A small-molecule ligand and the protein it binds are described below.
Small molecule (SMILES): C[C@@H]1C[C@H]2[C@@H]3CCC4=CC(=O)C=C[C@]4(C)[C@@]3(Cl)[C@@H](O)C[C@]2(C)[C@@]1(OC(=O)c1ccco1)C(=O)CCl

Binding-site contacts:
Ligand atom C34 contacts residue GLN45 of chain 1.A at 3.1 Å.
Ligand atom C22 contacts residue LEU38 of chain 1.A at 3.6 Å (hydrophobic).
Ligand atom O17 contacts residue MET35 of chain 1.A at 3.1 Å.
Ligand atom C7 contacts residue ASN39 of chain 1.A at 3.2 Å.
Ligand atom C33 contacts residue GLY42 of chain 1.A at 3.8 Å.
Ligand atom CL18 contacts residue THR214 of chain 1.A at 3.7 Å.
Ligand atom O13 contacts residue THR214 of chain 1.A at 3.8 Å.
Ligand atom C22 contacts residue MET121 of chain 1.A at 3.6 Å (hydrophobic).
Ligand atom C33 contacts residue LEU38 of chain 1.A at 3.6 Å (hydrophobic).
Ligand atom CL18 contacts residue PHE224 of chain 1.A at 3.5 Å.
Ligand atom C29 contacts residue MET79 of chain 1.A at 3.8 Å (hydrophobic).
Ligand atom O23 contacts residue MET35 of chain 1.A at 3.8 Å.
Ligand atom CL18 contacts residue ILE222 of chain 1.A at 3.9 Å.
Ligand atom C30 contacts residue GLY42 of chain 1.A at 3.5 Å.
Ligand atom O17 contacts residue TYR210 of chain 1.A at 3.8 Å.
Ligand atom C9 contacts residue MET76 of chain 1.A at 3.9 Å (hydrophobic).
Ligand atom C31 contacts residue TRP75 of chain 1.A at 3.7 Å (hydrophobic).
Ligand atom C20 contacts residue MET76 of chain 1.A at 3.7 Å (hydrophobic).
Ligand atom O35 contacts residue GLN45 of chain 1.A at 3.0 Å (h-bond).
Ligand atom C15 contacts residue LEU38 of chain 1.A at 3.9 Å (hydrophobic).
Ligand atom C28 contacts residue CYS118 of chain 1.A at 3.8 Å (hydrophobic).
Ligand atom CL18 contacts residue ASN39 of chain 1.A at 3.0 Å.
Ligand atom O13 contacts residue CYS211 of chain 1.A at 3.4 Å.
Ligand atom C10 contacts residue GLN117 of chain 1.A at 3.6 Å.
Ligand atom CL25 contacts residue PHE98 of chain 1.A at 3.7 Å.
Ligand atom C28 contacts residue MET114 of chain 1.A at 3.4 Å (hydrophobic).
Ligand atom O13 contacts residue TYR210 of chain 1.A at 3.6 Å.
Ligand atom O23 contacts residue MET114 of chain 1.A at 3.7 Å.
Ligand atom O35 contacts residue ARG86 of chain 1.A at 3.4 Å (salt-bridge).
Ligand atom C8 contacts residue ASN39 of chain 1.A at 3.7 Å.
Ligand atom C8 contacts residue CYS211 of chain 1.A at 3.7 Å (hydrophobic).
Ligand atom C30 contacts residue LEU38 of chain 1.A at 3.2 Å (hydrophobic).
Ligand atom C27 contacts residue ILE104 of chain 1.A at 3.8 Å (hydrophobic).
Ligand atom O21 contacts residue ASN39 of chain 1.A at 2.7 Å (h-bond).
Ligand atom C26 contacts residue MET76 of chain 1.A at 3.9 Å (hydrophobic).
Ligand atom O21 contacts residue LEU38 of chain 1.A at 3.8 Å.
Ligand atom C15 contacts residue ASN39 of chain 1.A at 3.4 Å.
Ligand atom C27 contacts residue PHE98 of chain 1.A at 3.8 Å (hydrophobic).
Ligand atom C26 contacts residue MET79 of chain 1.A at 3.7 Å (hydrophobic).
Ligand atom C33 contacts residue GLN45 of chain 1.A at 3.4 Å.

Sequence of chain 1.A:
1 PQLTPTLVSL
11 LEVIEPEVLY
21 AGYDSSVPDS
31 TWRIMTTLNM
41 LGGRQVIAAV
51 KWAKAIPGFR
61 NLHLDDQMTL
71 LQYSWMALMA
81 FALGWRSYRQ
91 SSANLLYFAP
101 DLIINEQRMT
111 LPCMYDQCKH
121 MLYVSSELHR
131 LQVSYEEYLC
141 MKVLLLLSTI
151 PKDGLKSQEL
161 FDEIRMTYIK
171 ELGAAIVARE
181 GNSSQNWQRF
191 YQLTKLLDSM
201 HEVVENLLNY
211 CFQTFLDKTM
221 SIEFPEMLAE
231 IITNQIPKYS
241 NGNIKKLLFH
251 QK